Binding-site contacts:
Ligand atom C2 contacts residue TYR315 of chain 1.A at 4.0 Å (hydrophobic).
Ligand atom C18 contacts residue LEU311 of chain 1.A at 4.1 Å (hydrophobic).
Ligand atom C19 contacts residue TYR315 of chain 1.A at 3.6 Å (hydrophobic).
Ligand atom C2 contacts residue TRP314 of chain 1.A at 4.3 Å (hydrophobic).
Ligand atom C25 contacts residue ILE220 of chain 1.A at 4.4 Å (hydrophobic).
Ligand atom C16 contacts residue ALA219 of chain 1.A at 4.3 Å (hydrophobic).
Ligand atom C19 contacts residue VAL216 of chain 1.A at 4.2 Å (hydrophobic).
Ligand atom C26 contacts residue VAL223 of chain 1.A at 3.9 Å (hydrophobic).
Ligand atom C1 contacts residue TRP314 of chain 1.A at 3.9 Å (hydrophobic).
Ligand atom C26 contacts residue ILE220 of chain 1.A at 4.5 Å (hydrophobic).
Ligand atom C18 contacts residue VAL216 of chain 1.A at 4.4 Å (hydrophobic).
Ligand atom C11 contacts residue TRP314 of chain 1.A at 4.4 Å (hydrophobic).
Ligand atom C4 contacts residue TYR315 of chain 1.A at 4.2 Å (hydrophobic).
Ligand atom C22 contacts residue ILE220 of chain 1.A at 3.7 Å (hydrophobic).
Ligand atom C20 contacts residue ILE220 of chain 1.A at 4.4 Å (hydrophobic).
Ligand atom C15 contacts residue ALA219 of chain 1.A at 4.3 Å (hydrophobic).

This small molecule binds to this protein.
Small molecule (SMILES): CC(C)CCC[C@@H](C)[C@H]1CC[C@H]2[C@@H]3CC=C4C[C@@H](O)CC[C@]4(C)[C@H]3CC[C@]12C

Sequence of chain 1.A:
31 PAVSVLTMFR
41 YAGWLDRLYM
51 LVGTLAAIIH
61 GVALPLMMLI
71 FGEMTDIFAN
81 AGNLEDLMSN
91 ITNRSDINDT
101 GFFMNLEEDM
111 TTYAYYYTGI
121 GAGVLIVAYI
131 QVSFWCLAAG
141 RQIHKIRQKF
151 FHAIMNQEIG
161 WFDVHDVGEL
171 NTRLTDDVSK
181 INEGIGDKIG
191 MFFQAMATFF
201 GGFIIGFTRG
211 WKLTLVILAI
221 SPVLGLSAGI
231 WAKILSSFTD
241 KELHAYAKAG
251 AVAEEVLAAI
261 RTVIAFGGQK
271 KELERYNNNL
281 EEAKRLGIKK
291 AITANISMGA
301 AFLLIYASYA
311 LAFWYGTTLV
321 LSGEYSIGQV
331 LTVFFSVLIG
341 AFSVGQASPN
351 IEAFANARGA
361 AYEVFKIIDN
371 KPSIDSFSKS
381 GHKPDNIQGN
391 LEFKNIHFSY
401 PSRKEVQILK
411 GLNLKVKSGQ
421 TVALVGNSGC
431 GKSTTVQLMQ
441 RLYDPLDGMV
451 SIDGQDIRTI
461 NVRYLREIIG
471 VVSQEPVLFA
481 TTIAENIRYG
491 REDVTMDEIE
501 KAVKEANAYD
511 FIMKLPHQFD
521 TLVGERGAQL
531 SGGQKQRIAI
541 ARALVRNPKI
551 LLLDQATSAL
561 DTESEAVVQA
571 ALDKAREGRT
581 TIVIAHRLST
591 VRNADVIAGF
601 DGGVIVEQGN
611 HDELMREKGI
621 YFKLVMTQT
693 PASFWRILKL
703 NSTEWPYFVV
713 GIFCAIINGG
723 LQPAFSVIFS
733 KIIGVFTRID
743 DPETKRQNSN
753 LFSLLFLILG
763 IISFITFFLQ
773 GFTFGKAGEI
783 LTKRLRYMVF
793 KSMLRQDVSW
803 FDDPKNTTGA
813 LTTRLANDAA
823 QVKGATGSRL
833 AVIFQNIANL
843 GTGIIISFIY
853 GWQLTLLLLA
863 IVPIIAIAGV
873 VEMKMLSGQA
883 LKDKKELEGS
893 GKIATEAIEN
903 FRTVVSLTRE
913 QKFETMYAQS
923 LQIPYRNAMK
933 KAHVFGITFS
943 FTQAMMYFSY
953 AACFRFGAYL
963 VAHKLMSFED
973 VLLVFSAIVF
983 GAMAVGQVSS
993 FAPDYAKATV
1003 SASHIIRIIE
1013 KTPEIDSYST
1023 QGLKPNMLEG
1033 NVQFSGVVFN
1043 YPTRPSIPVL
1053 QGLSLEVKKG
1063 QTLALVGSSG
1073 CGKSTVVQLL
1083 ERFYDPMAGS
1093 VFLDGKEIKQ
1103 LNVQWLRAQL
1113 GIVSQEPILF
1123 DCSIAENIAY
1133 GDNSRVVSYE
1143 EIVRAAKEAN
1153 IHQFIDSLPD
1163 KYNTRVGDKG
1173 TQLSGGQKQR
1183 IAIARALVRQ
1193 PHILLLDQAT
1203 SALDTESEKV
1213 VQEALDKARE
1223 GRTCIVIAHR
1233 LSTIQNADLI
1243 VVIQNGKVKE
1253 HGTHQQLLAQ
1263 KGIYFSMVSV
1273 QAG